Sequence of chain 1.A:
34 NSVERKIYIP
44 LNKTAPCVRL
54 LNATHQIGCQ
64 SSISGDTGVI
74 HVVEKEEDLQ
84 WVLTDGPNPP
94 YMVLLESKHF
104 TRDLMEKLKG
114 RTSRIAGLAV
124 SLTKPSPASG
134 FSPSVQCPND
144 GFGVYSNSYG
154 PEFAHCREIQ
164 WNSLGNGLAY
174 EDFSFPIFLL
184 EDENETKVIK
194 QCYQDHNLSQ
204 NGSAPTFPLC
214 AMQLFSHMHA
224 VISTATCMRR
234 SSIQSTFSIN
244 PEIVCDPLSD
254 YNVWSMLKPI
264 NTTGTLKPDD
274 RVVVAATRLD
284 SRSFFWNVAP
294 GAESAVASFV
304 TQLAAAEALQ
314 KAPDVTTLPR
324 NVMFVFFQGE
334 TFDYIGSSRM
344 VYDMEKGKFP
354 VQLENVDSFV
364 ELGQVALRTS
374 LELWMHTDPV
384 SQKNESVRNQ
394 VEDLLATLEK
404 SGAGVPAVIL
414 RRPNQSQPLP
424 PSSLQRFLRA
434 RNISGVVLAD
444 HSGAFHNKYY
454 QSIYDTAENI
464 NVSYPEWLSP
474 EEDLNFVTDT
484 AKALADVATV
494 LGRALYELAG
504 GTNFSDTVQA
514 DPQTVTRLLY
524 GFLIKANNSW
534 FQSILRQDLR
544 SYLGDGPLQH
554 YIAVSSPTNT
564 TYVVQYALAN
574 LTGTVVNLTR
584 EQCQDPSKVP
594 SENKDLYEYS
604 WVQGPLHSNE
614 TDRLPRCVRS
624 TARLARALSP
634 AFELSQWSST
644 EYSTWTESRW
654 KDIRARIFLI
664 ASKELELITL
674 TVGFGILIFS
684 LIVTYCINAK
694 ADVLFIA

Binding-site contacts:
Ligand atom O7 contacts residue ASN45 of chain 1.A at 3.9 Å.
Ligand atom C7 contacts residue ARG38 of chain 1.A at 3.8 Å.
Ligand atom C7 contacts residue ILE42 of chain 1.A at 4.3 Å (hydrophobic).
Ligand atom O3 contacts residue ILE42 of chain 1.A at 4.5 Å.
Ligand atom O7 contacts residue GLU188 of chain 1.A at 4.3 Å.
Ligand atom C1 contacts residue PRO43 of chain 1.A at 4.1 Å (hydrophobic).
Ligand atom C8 contacts residue PRO43 of chain 1.A at 3.4 Å (hydrophobic).
Ligand atom N2 contacts residue PRO43 of chain 1.A at 3.0 Å (h-bond).
Ligand atom C7 contacts residue ASN45 of chain 1.A at 3.6 Å.
Ligand atom O3 contacts residue ARG38 of chain 1.A at 3.9 Å.
Ligand atom C7 contacts residue PRO43 of chain 1.A at 3.7 Å (hydrophobic).
Ligand atom C2 contacts residue PRO43 of chain 1.A at 4.0 Å (hydrophobic).
Ligand atom C8 contacts residue LEU44 of chain 1.A at 4.1 Å (hydrophobic).
Ligand atom O7 contacts residue ARG38 of chain 1.A at 3.6 Å (salt-bridge).
Ligand atom C1 contacts residue ASN45 of chain 1.A at 1.4 Å.
Ligand atom N2 contacts residue ARG38 of chain 1.A at 4.5 Å.
Ligand atom O5 contacts residue ASN45 of chain 1.A at 2.4 Å (h-bond).
Ligand atom C8 contacts residue ILE42 of chain 1.A at 3.9 Å (hydrophobic).
Ligand atom C7 contacts residue GLU188 of chain 1.A at 4.3 Å.
Ligand atom C5 contacts residue ASN45 of chain 1.A at 3.7 Å.
Ligand atom C3 contacts residue ASN45 of chain 1.A at 3.8 Å.
Ligand atom C2 contacts residue ASN45 of chain 1.A at 2.5 Å.
Ligand atom C8 contacts residue ARG38 of chain 1.A at 3.5 Å.
Ligand atom C4 contacts residue ASN45 of chain 1.A at 4.2 Å.
Ligand atom N2 contacts residue ILE42 of chain 1.A at 4.1 Å.
Ligand atom C8 contacts residue GLU188 of chain 1.A at 3.7 Å.
Ligand atom N2 contacts residue ASN45 of chain 1.A at 2.9 Å (h-bond).

The protein below binds the small molecule below.
Small molecule (SMILES): CC(=O)N[C@H]1[C@H](O[C@H]2[C@H](O)[C@@H](NC(C)=O)CO[C@@H]2CO)O[C@H](CO)[C@@H](O)[C@@H]1O